A protein and the small-molecule ligand that binds it are described below.
Small molecule (SMILES): CC(=O)N[C@H]1[C@H]([C@H](O)[C@H](O)CO)O[C@@](O[C@@H]2[C@@H](O)[C@H](O)O[C@H](CO)[C@@H]2O)(C(=O)O)C[C@@H]1O

Binding-site contacts:
Ligand atom O1A contacts residue LEU221 of chain 1.E at 3.5 Å.
Ligand atom O9 contacts residue TYR90 of chain 1.E at 2.9 Å (h-bond).
Ligand atom O6 contacts residue LYS130 of chain 1.E at 3.6 Å.
Ligand atom C5 contacts residue THR128 of chain 1.E at 3.7 Å.
Ligand atom O8 contacts residue TYR90 of chain 1.E at 2.8 Å (h-bond).
Ligand atom C6 contacts residue LYS130 of chain 1.E at 4.1 Å.
Ligand atom C5 contacts residue LEU221 of chain 1.E at 3.9 Å (hydrophobic).
Ligand atom C8 contacts residue TRP146 of chain 1.E at 3.9 Å (hydrophobic).
Ligand atom O1B contacts residue ASN138 of chain 1.E at 4.0 Å.
Ligand atom C4 contacts residue THR128 of chain 1.E at 3.2 Å.
Ligand atom O7 contacts residue LEU189 of chain 1.E at 4.0 Å.
Ligand atom C1 contacts residue THR129 of chain 1.E at 3.4 Å.
Ligand atom C11 contacts residue TRP146 of chain 1.E at 3.6 Å (hydrophobic).
Ligand atom C3 contacts residue LEU221 of chain 1.E at 3.9 Å (hydrophobic).
Ligand atom C1 contacts residue LYS130 of chain 1.E at 3.8 Å.
Ligand atom C11 contacts residue VAL148 of chain 1.E at 3.9 Å (hydrophobic).
Ligand atom C9 contacts residue HIS178 of chain 1.E at 3.2 Å.
Ligand atom O1B contacts residue THR129 of chain 1.E at 3.4 Å (h-bond).
Ligand atom O1B contacts residue LYS130 of chain 1.E at 2.9 Å (salt-bridge).
Ligand atom O9 contacts residue HIS178 of chain 1.E at 3.1 Å (h-bond).
Ligand atom O9 contacts residue GLU185 of chain 1.E at 2.7 Å (salt-bridge).
Ligand atom C11 contacts residue THR128 of chain 1.E at 3.9 Å.
Ligand atom C9 contacts residue GLU185 of chain 1.E at 3.3 Å.
Ligand atom C5 contacts residue GLY220 of chain 1.E at 4.1 Å.
Ligand atom N5 contacts residue THR128 of chain 1.E at 3.0 Å (h-bond).
Ligand atom C9 contacts residue TRP146 of chain 1.E at 3.8 Å (hydrophobic).
Ligand atom O6 contacts residue GLY220 of chain 1.E at 3.6 Å (h-bond).
Ligand atom C4 contacts residue LEU221 of chain 1.E at 4.1 Å (hydrophobic).
Ligand atom O1A contacts residue LYS130 of chain 1.E at 4.0 Å.
Ligand atom O1A contacts residue THR129 of chain 1.E at 2.7 Å (h-bond).
Ligand atom C8 contacts residue TYR90 of chain 1.E at 3.7 Å (hydrophobic).
Ligand atom C9 contacts residue TYR90 of chain 1.E at 3.4 Å (hydrophobic).
Ligand atom O8 contacts residue TRP146 of chain 1.E at 3.7 Å.
Ligand atom O9 contacts residue GLY223 of chain 1.E at 3.7 Å.
Ligand atom C8 contacts residue GLU185 of chain 1.E at 4.0 Å.
Ligand atom C7 contacts residue TRP146 of chain 1.E at 3.7 Å (hydrophobic).
Ligand atom C11 contacts residue GLY127 of chain 1.E at 3.6 Å.
Ligand atom O4 contacts residue THR128 of chain 1.E at 3.5 Å (h-bond).
Ligand atom C10 contacts residue THR128 of chain 1.E at 3.9 Å.
Ligand atom O10 contacts residue LEU189 of chain 1.E at 3.2 Å.

Sequence of chain 1.E:
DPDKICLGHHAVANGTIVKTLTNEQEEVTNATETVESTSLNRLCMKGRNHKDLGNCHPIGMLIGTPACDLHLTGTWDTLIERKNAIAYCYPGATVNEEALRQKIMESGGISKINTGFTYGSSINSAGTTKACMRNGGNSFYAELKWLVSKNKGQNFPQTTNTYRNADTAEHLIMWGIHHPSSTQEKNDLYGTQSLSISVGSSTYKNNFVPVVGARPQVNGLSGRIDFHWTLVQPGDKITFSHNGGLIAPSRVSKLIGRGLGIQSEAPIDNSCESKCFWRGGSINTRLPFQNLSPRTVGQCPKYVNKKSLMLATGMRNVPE